This small molecule binds to this protein.
Small molecule (SMILES): CC(=O)N[C@@H]1[C@@H](O)[C@H](O)[C@@H](CO)O[C@H]1O

Binding-site contacts:
Ligand atom O6 contacts residue PRO117 of chain 1.B at 4.3 Å.
Ligand atom O5 contacts residue ASN113 of chain 1.B at 3.0 Å (h-bond).
Ligand atom O7 contacts residue HIS215 of chain 1.B at 3.5 Å (h-bond).
Ligand atom O7 contacts residue ASN113 of chain 1.B at 4.2 Å.
Ligand atom C5 contacts residue THR115 of chain 1.B at 4.2 Å.
Ligand atom C7 contacts residue HIS215 of chain 1.B at 4.3 Å.
Ligand atom C2 contacts residue ASN113 of chain 1.B at 3.8 Å.
Ligand atom O6 contacts residue ASN113 of chain 1.B at 3.8 Å.
Ligand atom C1 contacts residue THR115 of chain 1.B at 3.3 Å.
Ligand atom O7 contacts residue ILE151 of chain 1.B at 4.0 Å.
Ligand atom C1 contacts residue ASN113 of chain 1.B at 3.3 Å.
Ligand atom O6 contacts residue THR115 of chain 1.B at 3.9 Å.
Ligand atom C5 contacts residue ASN113 of chain 1.B at 4.3 Å.
Ligand atom C8 contacts residue SER153 of chain 1.B at 4.0 Å.
Ligand atom C6 contacts residue THR115 of chain 1.B at 4.4 Å.
Ligand atom O5 contacts residue THR115 of chain 1.B at 3.4 Å (h-bond).
Ligand atom C8 contacts residue LEU156 of chain 1.B at 3.7 Å (hydrophobic).

Sequence of chain 1.B:
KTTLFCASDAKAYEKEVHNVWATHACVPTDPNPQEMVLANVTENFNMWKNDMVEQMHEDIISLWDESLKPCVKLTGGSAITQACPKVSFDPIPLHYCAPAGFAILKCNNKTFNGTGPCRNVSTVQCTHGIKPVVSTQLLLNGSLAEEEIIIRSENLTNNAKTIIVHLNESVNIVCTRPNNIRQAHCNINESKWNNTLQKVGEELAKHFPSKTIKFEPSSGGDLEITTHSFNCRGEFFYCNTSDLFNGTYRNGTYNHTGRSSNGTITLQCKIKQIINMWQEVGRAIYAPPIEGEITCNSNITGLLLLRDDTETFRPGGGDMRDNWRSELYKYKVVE